This protein binds this small molecule.
Small molecule (SMILES): CN(Cc1coc2nc(N)nc(N)c12)c1ccc(C(=O)N[C@@H](CCC(=O)O)C(=O)O)cc1

Binding-site contacts:
Ligand atom C4A contacts residue PHE34 of chain 1.A at 3.7 Å (hydrophobic).
Ligand atom CG contacts residue GLN35 of chain 1.A at 3.4 Å.
Ligand atom O8 contacts residue GLU30 of chain 1.A at 3.6 Å.
Ligand atom N3 contacts residue NDP1 of chain 1.B at 3.6 Å.
Ligand atom C4 contacts residue NDP1 of chain 1.B at 3.3 Å.
Ligand atom NA4 contacts residue VAL115 of chain 1.A at 3.4 Å (h-bond).
Ligand atom CT contacts residue ARG70 of chain 1.A at 3.1 Å.
Ligand atom CD contacts residue GLN35 of chain 1.A at 3.8 Å.
Ligand atom N3 contacts residue ALA9 of chain 1.A at 3.8 Å.
Ligand atom C8A contacts residue GLU30 of chain 1.A at 3.6 Å.
Ligand atom NA2 contacts residue VAL8 of chain 1.A at 3.7 Å.
Ligand atom NA2 contacts residue THR136 of chain 1.A at 3.6 Å (h-bond).
Ligand atom CM contacts residue LEU22 of chain 1.A at 3.6 Å (hydrophobic).
Ligand atom NA4 contacts residue ILE7 of chain 1.A at 3.1 Å (h-bond).
Ligand atom O2 contacts residue ARG70 of chain 1.A at 2.2 Å (salt-bridge).
Ligand atom C4A contacts residue NDP1 of chain 1.B at 3.5 Å.
Ligand atom NA4 contacts residue TYR121 of chain 1.A at 3.7 Å.
Ligand atom C4 contacts residue PHE34 of chain 1.A at 3.5 Å (hydrophobic).
Ligand atom C2 contacts residue GLU30 of chain 1.A at 3.6 Å.
Ligand atom C2 contacts residue PHE34 of chain 1.A at 3.8 Å (hydrophobic).
Ligand atom N contacts residue LEU67 of chain 1.A at 3.6 Å.
Ligand atom NA4 contacts residue NDP1 of chain 1.B at 3.5 Å (h-bond).
Ligand atom C7 contacts residue PHE31 of chain 1.A at 3.8 Å (hydrophobic).
Ligand atom O contacts residue ASN64 of chain 1.A at 2.9 Å (h-bond).
Ligand atom O1 contacts residue PHE34 of chain 1.A at 3.4 Å.
Ligand atom C12 contacts residue PHE34 of chain 1.A at 3.7 Å (hydrophobic).
Ligand atom N1 contacts residue ALA9 of chain 1.A at 3.7 Å.
Ligand atom O1 contacts residue LEU67 of chain 1.A at 3.7 Å.
Ligand atom NA2 contacts residue GLU30 of chain 1.A at 2.8 Å (salt-bridge).
Ligand atom NA4 contacts residue PHE34 of chain 1.A at 3.8 Å.
Ligand atom CT contacts residue LEU67 of chain 1.A at 3.8 Å (hydrophobic).
Ligand atom O1 contacts residue GLN35 of chain 1.A at 3.7 Å.
Ligand atom CM contacts residue SER59 of chain 1.A at 3.5 Å.
Ligand atom N3 contacts residue ILE7 of chain 1.A at 3.8 Å.
Ligand atom N1 contacts residue GLU30 of chain 1.A at 2.7 Å (salt-bridge).
Ligand atom O1 contacts residue ARG70 of chain 1.A at 2.9 Å (salt-bridge).
Ligand atom N3 contacts residue PHE34 of chain 1.A at 3.6 Å.
Ligand atom OE1 contacts residue PHE31 of chain 1.A at 3.1 Å.
Ligand atom N3 contacts residue VAL8 of chain 1.A at 3.6 Å.
Ligand atom C9 contacts residue NDP1 of chain 1.B at 3.7 Å.

Sequence of chain 1.A:
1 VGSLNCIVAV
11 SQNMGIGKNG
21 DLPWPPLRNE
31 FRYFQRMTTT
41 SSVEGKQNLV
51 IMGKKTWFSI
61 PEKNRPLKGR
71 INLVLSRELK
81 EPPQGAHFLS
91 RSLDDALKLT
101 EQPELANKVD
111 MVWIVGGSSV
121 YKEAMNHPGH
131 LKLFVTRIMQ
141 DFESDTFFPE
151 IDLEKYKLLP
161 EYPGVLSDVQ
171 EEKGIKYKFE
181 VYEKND